Sequence of chain 1.A:
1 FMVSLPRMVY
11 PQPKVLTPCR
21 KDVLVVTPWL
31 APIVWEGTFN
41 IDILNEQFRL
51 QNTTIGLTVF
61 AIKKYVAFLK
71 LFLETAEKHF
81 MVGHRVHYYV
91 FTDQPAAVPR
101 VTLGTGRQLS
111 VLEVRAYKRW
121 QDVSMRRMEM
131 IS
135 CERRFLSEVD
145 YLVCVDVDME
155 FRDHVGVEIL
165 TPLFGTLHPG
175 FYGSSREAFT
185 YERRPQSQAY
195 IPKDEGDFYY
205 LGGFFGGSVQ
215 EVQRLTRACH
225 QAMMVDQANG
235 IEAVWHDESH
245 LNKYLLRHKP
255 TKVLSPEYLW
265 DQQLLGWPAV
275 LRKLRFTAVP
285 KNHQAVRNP

A small-molecule ligand and the protein it binds are described below.
Small molecule (SMILES): OC[C@H]1O[C@@H](O)[C@H](O)[C@@H](O)[C@H]1O

Binding-site contacts:
Ligand atom O6 contacts residue THR184 of chain 1.A at 2.7 Å (h-bond).
Ligand atom C6 contacts residue TYR203 of chain 1.A at 3.6 Å (hydrophobic).
Ligand atom C3 contacts residue TRP239 of chain 1.A at 3.7 Å (hydrophobic).
Ligand atom O6 contacts residue PHE175 of chain 1.A at 3.5 Å.
Ligand atom O5 contacts residue PHE175 of chain 1.A at 4.2 Å.
Ligand atom O4 contacts residue TYR203 of chain 1.A at 4.4 Å.
Ligand atom O5 contacts residue HIS172 of chain 1.A at 3.2 Å (h-bond).
Ligand atom C2 contacts residue HIS172 of chain 1.A at 3.9 Å.
Ligand atom C5 contacts residue GLU242 of chain 1.A at 4.0 Å.
Ligand atom O1 contacts residue HIS172 of chain 1.A at 3.6 Å.
Ligand atom C1 contacts residue HIS172 of chain 1.A at 3.8 Å.
Ligand atom C6 contacts residue THR184 of chain 1.A at 3.2 Å.
Ligand atom O3 contacts residue TRP239 of chain 1.A at 4.1 Å.
Ligand atom O6 contacts residue TRP239 of chain 1.A at 3.4 Å (h-bond).
Ligand atom O4 contacts residue HIS172 of chain 1.A at 2.9 Å (h-bond).
Ligand atom C2 contacts residue UDP1 of chain 1.B at 4.2 Å.
Ligand atom C4 contacts residue HIS172 of chain 1.A at 3.9 Å.
Ligand atom O6 contacts residue TYR203 of chain 1.A at 4.4 Å.
Ligand atom C6 contacts residue HIS172 of chain 1.A at 4.0 Å.
Ligand atom C4 contacts residue TRP239 of chain 1.A at 3.6 Å (hydrophobic).
Ligand atom C6 contacts residue PHE175 of chain 1.A at 4.0 Å (hydrophobic).
Ligand atom C5 contacts residue HIS172 of chain 1.A at 3.8 Å.
Ligand atom C5 contacts residue TRP239 of chain 1.A at 3.6 Å (hydrophobic).
Ligand atom C6 contacts residue TRP239 of chain 1.A at 3.5 Å (hydrophobic).
Ligand atom C6 contacts residue GLU242 of chain 1.A at 3.5 Å.
Ligand atom C4 contacts residue GLU242 of chain 1.A at 3.3 Å.
Ligand atom O4 contacts residue GLU242 of chain 1.A at 2.6 Å (salt-bridge).
Ligand atom C3 contacts residue UDP1 of chain 1.B at 3.8 Å.
Ligand atom O2 contacts residue UDP1 of chain 1.B at 3.7 Å.
Ligand atom O3 contacts residue UDP1 of chain 1.B at 2.5 Å (h-bond).